A protein and the small-molecule ligand that binds it are described below.
Small molecule (SMILES): CC[C@H](C)[C@H](NC(=O)[C@H](CO)NC(=O)[C@H](CCCN=C(N)N)NC(=O)[C@@H](NC(=O)[C@@H]1CCCN1C(=O)[C@@H]1CCCN1C(=O)[C@H](C)N)C(C)C)C(=O)N[C@H](C=O)Cc1ccc(O)cc1

Binding-site contacts:
Ligand atom CD1 contacts residue TYR94 of chain 2.V at 3.5 Å (hydrophobic).
Ligand atom CB contacts residue TYR238 of chain 2.V at 3.6 Å (hydrophobic).
Ligand atom C contacts residue ASN227 of chain 2.V at 3.5 Å.
Ligand atom CG2 contacts residue PHE278 of chain 2.V at 3.7 Å (hydrophobic).
Ligand atom O contacts residue TYR94 of chain 2.V at 2.9 Å.
Ligand atom CA contacts residue ASN227 of chain 2.V at 3.7 Å.
Ligand atom C contacts residue THR235 of chain 2.V at 3.6 Å.
Ligand atom C contacts residue THR235 of chain 2.V at 3.6 Å.
Ligand atom N contacts residue THR235 of chain 2.V at 3.5 Å (h-bond).
Ligand atom CG2 contacts residue ASN281 of chain 2.V at 3.6 Å.
Ligand atom O contacts residue ASN227 of chain 2.V at 3.6 Å.
Ligand atom CG contacts residue ASP233 of chain 2.V at 3.0 Å.
Ligand atom CG contacts residue TYR273 of chain 2.V at 3.6 Å (hydrophobic).
Ligand atom C contacts residue THR235 of chain 2.V at 3.6 Å.
Ligand atom O contacts residue LEU286 of chain 2.V at 3.2 Å.
Ligand atom C contacts residue LEU286 of chain 2.V at 3.8 Å (hydrophobic).
Ligand atom O contacts residue THR235 of chain 2.V at 3.0 Å (h-bond).
Ligand atom CG2 contacts residue GLU236 of chain 2.V at 3.3 Å.
Ligand atom CG2 contacts residue LEU286 of chain 2.V at 3.7 Å (hydrophobic).
Ligand atom N contacts residue THR235 of chain 2.V at 3.9 Å.
Ligand atom O contacts residue LYS234 of chain 2.V at 3.6 Å.
Ligand atom CD contacts residue TYR273 of chain 2.V at 3.3 Å (hydrophobic).
Ligand atom C contacts residue TYR94 of chain 2.V at 4.0 Å (hydrophobic).
Ligand atom CD contacts residue HIS277 of chain 2.V at 3.9 Å.
Ligand atom CG2 contacts residue HIS277 of chain 2.V at 3.3 Å.
Ligand atom CG contacts residue HIS277 of chain 2.V at 3.8 Å.
Ligand atom N contacts residue TYR273 of chain 2.V at 3.9 Å.
Ligand atom CD1 contacts residue TYR91 of chain 2.V at 3.9 Å (hydrophobic).
Ligand atom O contacts residue HIS277 of chain 2.V at 3.4 Å.
Ligand atom CB contacts residue HIS277 of chain 2.V at 3.7 Å.
Ligand atom CG1 contacts residue VAL280 of chain 2.V at 4.0 Å (hydrophobic).
Ligand atom CB contacts residue LEU286 of chain 2.V at 3.9 Å (hydrophobic).
Ligand atom O contacts residue ASN281 of chain 2.V at 2.6 Å (h-bond).
Ligand atom CA contacts residue THR235 of chain 2.V at 3.6 Å.
Ligand atom CG1 contacts residue TYR94 of chain 2.V at 3.8 Å (hydrophobic).
Ligand atom C contacts residue ASN281 of chain 2.V at 3.8 Å.
Ligand atom O contacts residue THR235 of chain 2.V at 3.1 Å (h-bond).
Ligand atom CG contacts residue LYS234 of chain 2.V at 3.3 Å.
Ligand atom CB contacts residue ASP233 of chain 2.V at 3.0 Å.
Ligand atom N contacts residue ASN227 of chain 2.V at 3.0 Å (h-bond).

Sequence of chain 2.V:
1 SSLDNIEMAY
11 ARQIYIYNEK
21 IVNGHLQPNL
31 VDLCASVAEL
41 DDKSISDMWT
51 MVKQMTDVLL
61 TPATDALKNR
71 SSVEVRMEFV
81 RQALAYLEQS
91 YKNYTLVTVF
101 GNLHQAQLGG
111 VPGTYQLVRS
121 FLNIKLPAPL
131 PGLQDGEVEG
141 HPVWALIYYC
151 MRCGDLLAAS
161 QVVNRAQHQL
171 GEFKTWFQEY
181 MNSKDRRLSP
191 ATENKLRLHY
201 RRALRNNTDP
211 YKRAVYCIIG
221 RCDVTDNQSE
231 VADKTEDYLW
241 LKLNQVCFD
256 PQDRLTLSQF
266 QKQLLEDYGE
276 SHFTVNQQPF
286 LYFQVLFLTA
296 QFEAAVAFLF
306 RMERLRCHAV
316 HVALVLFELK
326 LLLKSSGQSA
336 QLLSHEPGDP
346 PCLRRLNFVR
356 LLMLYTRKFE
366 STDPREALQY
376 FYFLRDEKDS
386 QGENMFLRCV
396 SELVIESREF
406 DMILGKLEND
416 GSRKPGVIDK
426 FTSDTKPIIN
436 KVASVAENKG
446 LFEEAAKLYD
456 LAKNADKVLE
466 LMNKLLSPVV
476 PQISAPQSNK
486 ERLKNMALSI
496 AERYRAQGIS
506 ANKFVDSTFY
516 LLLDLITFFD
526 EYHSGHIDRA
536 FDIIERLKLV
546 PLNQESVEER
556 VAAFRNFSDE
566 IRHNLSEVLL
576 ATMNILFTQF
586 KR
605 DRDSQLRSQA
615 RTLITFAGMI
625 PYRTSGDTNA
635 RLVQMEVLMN